The protein below binds the small molecule below.
Small molecule (SMILES): CC(=O)N[C@@H]1[C@@H](O)[C@H](O)[C@@H](CO)O[C@H]1O

Binding-site contacts:
Ligand atom C7 contacts residue ASN257 of chain 1.A at 3.4 Å.
Ligand atom C2 contacts residue ASN257 of chain 1.A at 2.4 Å.
Ligand atom O5 contacts residue LYS260 of chain 1.A at 3.4 Å.
Ligand atom C1 contacts residue LYS260 of chain 1.A at 3.9 Å.
Ligand atom C3 contacts residue ASN257 of chain 1.A at 3.7 Å.
Ligand atom O7 contacts residue ASN257 of chain 1.A at 3.7 Å.
Ligand atom C8 contacts residue ASN257 of chain 1.A at 4.2 Å.
Ligand atom C5 contacts residue LYS260 of chain 1.A at 4.4 Å.
Ligand atom C4 contacts residue ASN257 of chain 1.A at 4.2 Å.
Ligand atom O6 contacts residue LYS260 of chain 1.A at 3.7 Å.
Ligand atom C5 contacts residue ASN257 of chain 1.A at 3.6 Å.
Ligand atom N2 contacts residue ASN257 of chain 1.A at 2.8 Å (h-bond).
Ligand atom C8 contacts residue GLY256 of chain 1.A at 4.2 Å.
Ligand atom C6 contacts residue LYS260 of chain 1.A at 4.2 Å.
Ligand atom O5 contacts residue ASN257 of chain 1.A at 2.4 Å (h-bond).
Ligand atom C1 contacts residue ASN257 of chain 1.A at 1.4 Å.

Sequence of chain 1.A:
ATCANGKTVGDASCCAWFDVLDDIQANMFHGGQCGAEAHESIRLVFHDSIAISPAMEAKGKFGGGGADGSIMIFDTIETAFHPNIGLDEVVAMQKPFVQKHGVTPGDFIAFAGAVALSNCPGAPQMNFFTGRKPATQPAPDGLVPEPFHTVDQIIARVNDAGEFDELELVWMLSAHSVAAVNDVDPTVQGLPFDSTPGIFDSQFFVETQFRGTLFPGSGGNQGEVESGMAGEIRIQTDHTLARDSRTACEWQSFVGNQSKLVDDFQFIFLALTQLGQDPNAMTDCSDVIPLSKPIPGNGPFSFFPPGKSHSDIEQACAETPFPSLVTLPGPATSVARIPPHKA